Sequence of chain 1.B:
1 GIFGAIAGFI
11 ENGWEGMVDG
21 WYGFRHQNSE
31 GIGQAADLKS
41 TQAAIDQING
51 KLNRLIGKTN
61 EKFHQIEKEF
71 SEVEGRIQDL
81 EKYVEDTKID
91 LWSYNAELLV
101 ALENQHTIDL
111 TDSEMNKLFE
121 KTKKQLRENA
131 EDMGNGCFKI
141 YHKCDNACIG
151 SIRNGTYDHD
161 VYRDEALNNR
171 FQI

A small-molecule ligand and the protein it binds are described below.
Small molecule (SMILES): CC(=O)N[C@H]1[C@H](O[C@H]2[C@H](O)[C@@H](NC(C)=O)CO[C@@H]2CO)O[C@H](CO)[C@@H](O[C@@H]2O[C@H](CO[C@H]3O[C@H](CO)[C@@H](O)[C@H](O)[C@@H]3O)[C@@H](O)[C@H](O[C@H]3O[C@H](CO)[C@@H](O)[C@H](O)[C@@H]3O)[C@@H]2O)[C@@H]1O

Binding-site contacts:
Ligand atom O4 contacts residue ASP283 of chain 1.A at 4.0 Å.
Ligand atom C1 contacts residue ALA31 of chain 1.A at 4.3 Å (hydrophobic).
Ligand atom C1 contacts residue THR310 of chain 1.A at 3.7 Å.
Ligand atom O6 contacts residue ILE56 of chain 1.B at 4.3 Å.
Ligand atom C6 contacts residue THR310 of chain 1.A at 4.0 Å.
Ligand atom C4 contacts residue ASP283 of chain 1.A at 4.0 Å.
Ligand atom O7 contacts residue ASN30 of chain 1.A at 3.8 Å.
Ligand atom C2 contacts residue ASN30 of chain 1.A at 2.5 Å.
Ligand atom O5 contacts residue THR310 of chain 1.A at 3.2 Å (h-bond).
Ligand atom N2 contacts residue ASN30 of chain 1.A at 2.9 Å (h-bond).
Ligand atom C3 contacts residue ASN30 of chain 1.A at 3.8 Å.
Ligand atom O3 contacts residue ASP283 of chain 1.A at 4.1 Å.
Ligand atom O4 contacts residue ILE56 of chain 1.B at 4.0 Å.
Ligand atom C7 contacts residue THR32 of chain 1.A at 4.0 Å.
Ligand atom O5 contacts residue ALA31 of chain 1.A at 4.4 Å.
Ligand atom C5 contacts residue ASN30 of chain 1.A at 3.7 Å.
Ligand atom O6 contacts residue THR310 of chain 1.A at 4.0 Å.
Ligand atom C5 contacts residue THR310 of chain 1.A at 4.3 Å.
Ligand atom C6 contacts residue ILE56 of chain 1.B at 3.5 Å (hydrophobic).
Ligand atom O6 contacts residue LEU52 of chain 1.B at 3.4 Å.
Ligand atom C8 contacts residue THR32 of chain 1.A at 3.3 Å.
Ligand atom C7 contacts residue ASN30 of chain 1.A at 3.5 Å.
Ligand atom C6 contacts residue ASP283 of chain 1.A at 4.4 Å.
Ligand atom C1 contacts residue ASN30 of chain 1.A at 1.4 Å.
Ligand atom C4 contacts residue ASN30 of chain 1.A at 4.3 Å.
Ligand atom O7 contacts residue THR32 of chain 1.A at 4.0 Å.
Ligand atom O5 contacts residue ASN30 of chain 1.A at 2.3 Å (h-bond).
Ligand atom C6 contacts residue LEU52 of chain 1.B at 3.8 Å (hydrophobic).

Sequence of chain 1.A:
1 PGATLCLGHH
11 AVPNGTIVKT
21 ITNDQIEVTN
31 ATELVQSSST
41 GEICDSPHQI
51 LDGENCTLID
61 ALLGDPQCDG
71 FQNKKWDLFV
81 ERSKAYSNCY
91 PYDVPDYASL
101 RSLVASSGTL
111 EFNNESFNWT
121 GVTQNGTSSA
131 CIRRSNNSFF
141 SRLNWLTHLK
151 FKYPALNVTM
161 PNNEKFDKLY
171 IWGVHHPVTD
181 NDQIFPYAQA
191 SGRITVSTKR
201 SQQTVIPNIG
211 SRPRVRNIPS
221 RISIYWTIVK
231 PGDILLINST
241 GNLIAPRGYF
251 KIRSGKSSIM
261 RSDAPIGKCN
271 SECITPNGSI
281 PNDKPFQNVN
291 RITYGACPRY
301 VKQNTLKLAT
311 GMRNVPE